Binding-site contacts:
Ligand atom O1B contacts residue TRP97 of chain 44.A at 3.6 Å.
Ligand atom C4A contacts residue TYR151 of chain 44.A at 3.8 Å (hydrophobic).
Ligand atom C5A contacts residue VAL175 of chain 44.A at 3.9 Å (hydrophobic).
Ligand atom C31 contacts residue TYR197 of chain 44.A at 3.7 Å (hydrophobic).
Ligand atom O1A contacts residue LEU186 of chain 44.A at 3.7 Å.
Ligand atom C6C contacts residue ILE123 of chain 44.A at 3.6 Å (hydrophobic).
Ligand atom O1 contacts residue TYR197 of chain 44.A at 3.9 Å.
Ligand atom C7C contacts residue LEU99 of chain 44.A at 3.5 Å (hydrophobic).
Ligand atom O1B contacts residue LEU99 of chain 44.A at 3.1 Å.
Ligand atom C4 contacts residue TYR197 of chain 44.A at 3.6 Å (hydrophobic).
Ligand atom C3B contacts residue ILE123 of chain 44.A at 3.9 Å (hydrophobic).
Ligand atom C5C contacts residue LEU99 of chain 44.A at 3.6 Å (hydrophobic).
Ligand atom C5A contacts residue PRO173 of chain 44.A at 3.5 Å (hydrophobic).
Ligand atom N3A contacts residue TYR151 of chain 44.A at 3.3 Å.
Ligand atom C2B contacts residue LEU226 of chain 44.A at 3.6 Å (hydrophobic).
Ligand atom C5A contacts residue ALA149 of chain 44.A at 3.2 Å (hydrophobic).
Ligand atom O1 contacts residue MET223 of chain 44.A at 3.6 Å (h-bond).
Ligand atom C5C contacts residue THR101 of chain 44.A at 3.7 Å.
Ligand atom C2A contacts residue LEU186 of chain 44.A at 3.7 Å (hydrophobic).
Ligand atom N2 contacts residue ASN221 of chain 44.A at 3.9 Å.
Ligand atom C5 contacts residue TYR197 of chain 44.A at 3.8 Å (hydrophobic).
Ligand atom C31 contacts residue ASN199 of chain 44.A at 3.4 Å.
Ligand atom C1C contacts residue TYR197 of chain 44.A at 3.7 Å (hydrophobic).
Ligand atom C4A contacts residue PRO173 of chain 44.A at 3.3 Å (hydrophobic).
Ligand atom C4C contacts residue THR121 of chain 44.A at 3.7 Å.
Ligand atom C6B contacts residue ILE188 of chain 44.A at 3.7 Å (hydrophobic).
Ligand atom O1A contacts residue LEU226 of chain 44.A at 3.8 Å.
Ligand atom C1B contacts residue LEU99 of chain 44.A at 3.9 Å (hydrophobic).
Ligand atom C7C contacts residue ILE123 of chain 44.A at 3.5 Å (hydrophobic).
Ligand atom C4A contacts residue LEU186 of chain 44.A at 3.9 Å (hydrophobic).
Ligand atom C3 contacts residue TYR197 of chain 44.A at 3.7 Å (hydrophobic).
Ligand atom O1A contacts residue ALA149 of chain 44.A at 3.7 Å.
Ligand atom C3B contacts residue LEU226 of chain 44.A at 3.5 Å (hydrophobic).
Ligand atom C2C contacts residue THR101 of chain 44.A at 3.8 Å.
Ligand atom C5A contacts residue LEU186 of chain 44.A at 3.6 Å (hydrophobic).
Ligand atom C4B contacts residue LEU226 of chain 44.A at 3.9 Å (hydrophobic).
Ligand atom C2B contacts residue ILE123 of chain 44.A at 3.5 Å (hydrophobic).
Ligand atom C5B contacts residue ILE188 of chain 44.A at 3.6 Å (hydrophobic).
Ligand atom C6C contacts residue LEU99 of chain 44.A at 3.6 Å (hydrophobic).
Ligand atom C6C contacts residue TRP97 of chain 44.A at 3.9 Å (hydrophobic).

Sequence of chain 44.A:
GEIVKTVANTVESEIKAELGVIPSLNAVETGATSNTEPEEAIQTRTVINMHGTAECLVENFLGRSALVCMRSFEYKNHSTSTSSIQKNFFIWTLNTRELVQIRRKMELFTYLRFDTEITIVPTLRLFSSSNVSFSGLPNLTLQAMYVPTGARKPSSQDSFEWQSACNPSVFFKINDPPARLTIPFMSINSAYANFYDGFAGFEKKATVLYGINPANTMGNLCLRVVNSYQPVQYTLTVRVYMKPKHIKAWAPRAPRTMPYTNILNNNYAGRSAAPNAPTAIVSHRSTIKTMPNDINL

A protein and the small-molecule ligand that binds it are described below.
Small molecule (SMILES): Cc1cc(CCCCCCCOc2ccc(C3=NCCO3)cc2)on1

Sequence of chain 44.C:
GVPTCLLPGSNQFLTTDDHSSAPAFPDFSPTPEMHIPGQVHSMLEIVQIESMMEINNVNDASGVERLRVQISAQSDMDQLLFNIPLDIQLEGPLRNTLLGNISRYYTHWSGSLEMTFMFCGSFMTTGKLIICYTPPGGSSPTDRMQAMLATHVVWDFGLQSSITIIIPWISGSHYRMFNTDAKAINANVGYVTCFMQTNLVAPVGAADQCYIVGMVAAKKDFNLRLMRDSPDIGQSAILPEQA